Sequence of chain 1.B:
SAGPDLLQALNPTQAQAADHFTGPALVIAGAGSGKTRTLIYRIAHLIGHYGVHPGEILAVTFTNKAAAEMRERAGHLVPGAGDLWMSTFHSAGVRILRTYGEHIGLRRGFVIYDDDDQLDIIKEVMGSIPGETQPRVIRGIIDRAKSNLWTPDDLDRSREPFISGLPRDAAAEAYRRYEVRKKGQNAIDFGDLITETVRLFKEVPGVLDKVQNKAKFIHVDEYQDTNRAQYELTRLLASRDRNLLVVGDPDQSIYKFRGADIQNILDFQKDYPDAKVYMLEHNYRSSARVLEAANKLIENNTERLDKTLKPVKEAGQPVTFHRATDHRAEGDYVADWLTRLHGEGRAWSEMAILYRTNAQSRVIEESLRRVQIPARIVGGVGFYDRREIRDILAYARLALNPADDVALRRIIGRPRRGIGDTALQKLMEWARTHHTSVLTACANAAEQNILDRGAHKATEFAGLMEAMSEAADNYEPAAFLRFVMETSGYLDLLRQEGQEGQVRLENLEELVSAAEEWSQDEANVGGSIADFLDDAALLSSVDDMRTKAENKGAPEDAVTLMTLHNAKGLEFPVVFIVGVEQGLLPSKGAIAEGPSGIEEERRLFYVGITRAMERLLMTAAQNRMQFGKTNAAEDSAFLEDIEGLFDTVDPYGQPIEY

Binding-site contacts:
Ligand atom O4' contacts residue TYR290 of chain 1.B at 3.4 Å.
Ligand atom C3' contacts residue GLU577 of chain 1.B at 3.4 Å.
Ligand atom O2B contacts residue SER36 of chain 1.B at 3.4 Å (h-bond).
Ligand atom O2B contacts residue GLY37 of chain 1.B at 3.2 Å (h-bond).
Ligand atom C5 contacts residue TYR290 of chain 1.B at 3.5 Å (hydrophobic).
Ligand atom N3B contacts residue MG1 of chain 1.L at 3.4 Å.
Ligand atom C5' contacts residue GLU577 of chain 1.B at 3.6 Å.
Ligand atom N7 contacts residue GLN17 of chain 1.B at 3.0 Å (h-bond).
Ligand atom O3A contacts residue GLY37 of chain 1.B at 2.9 Å (h-bond).
Ligand atom N7 contacts residue TYR290 of chain 1.B at 3.3 Å.
Ligand atom O1B contacts residue MG1 of chain 1.L at 2.0 Å.
Ligand atom O3G contacts residue GLN258 of chain 1.B at 2.9 Å (h-bond).
Ligand atom O2G contacts residue ARG617 of chain 1.B at 2.7 Å (salt-bridge).
Ligand atom C8 contacts residue GLY37 of chain 1.B at 3.6 Å.
Ligand atom N1 contacts residue NO31 of chain 1.M at 2.8 Å (h-bond).
Ligand atom N6 contacts residue GLN17 of chain 1.B at 2.8 Å (h-bond).
Ligand atom N9 contacts residue TYR290 of chain 1.B at 3.4 Å.
Ligand atom O1A contacts residue ARG40 of chain 1.B at 2.8 Å (salt-bridge).
Ligand atom O2A contacts residue ARG291 of chain 1.B at 3.5 Å (salt-bridge).
Ligand atom O1B contacts residue THR39 of chain 1.B at 2.6 Å (h-bond).
Ligand atom O3G contacts residue GLY35 of chain 1.B at 3.4 Å (h-bond).
Ligand atom O3G contacts residue LYS38 of chain 1.B at 2.7 Å (salt-bridge).
Ligand atom O3G contacts residue ALA34 of chain 1.B at 3.3 Å.
Ligand atom N6 contacts residue TYR290 of chain 1.B at 3.6 Å.
Ligand atom O3' contacts residue GLU577 of chain 1.B at 2.6 Å (salt-bridge).
Ligand atom C4 contacts residue TYR290 of chain 1.B at 3.5 Å (hydrophobic).
Ligand atom PB contacts residue LYS38 of chain 1.B at 3.5 Å.
Ligand atom C4' contacts residue GLU577 of chain 1.B at 3.3 Å.
Ligand atom O1B contacts residue LYS38 of chain 1.B at 3.2 Å (salt-bridge).
Ligand atom O1G contacts residue MG1 of chain 1.L at 2.1 Å.
Ligand atom N3B contacts residue GLY35 of chain 1.B at 3.4 Å (h-bond).
Ligand atom O1A contacts residue GLY37 of chain 1.B at 3.0 Å.
Ligand atom O1A contacts residue THR39 of chain 1.B at 3.5 Å (h-bond).
Ligand atom C2 contacts residue NO31 of chain 1.M at 3.4 Å.
Ligand atom PG contacts residue ARG291 of chain 1.B at 3.3 Å.
Ligand atom PB contacts residue MG1 of chain 1.L at 2.9 Å.
Ligand atom PG contacts residue MG1 of chain 1.L at 3.4 Å.
Ligand atom O2B contacts residue LYS38 of chain 1.B at 2.8 Å (salt-bridge).
Ligand atom O2G contacts residue ARG291 of chain 1.B at 2.6 Å (salt-bridge).
Ligand atom N3B contacts residue ARG291 of chain 1.B at 2.7 Å (salt-bridge).

A protein and the small-molecule ligand that binds it are described below.
Small molecule (SMILES): Nc1ncnc2c1ncn2[C@@H]1O[C@H](CO[P](=O)(O)O[P](=O)(O)NP(=O)(O)O)[C@@H](O)[C@H]1O